Binding-site contacts:
Ligand atom CAA contacts residue MET197 of chain 1.C at 3.5 Å (hydrophobic).
Ligand atom CAK contacts residue ALA166 of chain 1.C at 3.8 Å (hydrophobic).
Ligand atom CAH contacts residue TYR63 of chain 1.C at 3.7 Å (hydrophobic).
Ligand atom CAA contacts residue TYR266 of chain 1.C at 3.5 Å (hydrophobic).
Ligand atom CBA contacts residue CYS279 of chain 1.C at 3.8 Å (hydrophobic).
Ligand atom CAR contacts residue PHE278 of chain 1.C at 3.9 Å (hydrophobic).
Ligand atom OAB contacts residue LEU201 of chain 1.C at 3.9 Å.
Ligand atom CAR contacts residue LEU173 of chain 1.C at 3.8 Å (hydrophobic).
Ligand atom CAG contacts residue PHE278 of chain 1.C at 3.4 Å (hydrophobic).
Ligand atom CAJ contacts residue VAL169 of chain 1.C at 3.7 Å (hydrophobic).
Ligand atom CAY contacts residue LEU201 of chain 1.C at 3.6 Å (hydrophobic).
Ligand atom CAL contacts residue LEU201 of chain 1.C at 3.9 Å (hydrophobic).
Ligand atom CAN contacts residue LEU66 of chain 1.C at 3.6 Å (hydrophobic).
Ligand atom CAW contacts residue TYR63 of chain 1.C at 3.8 Å (hydrophobic).
Ligand atom CAJ contacts residue TYR63 of chain 1.C at 3.7 Å (hydrophobic).
Ligand atom NBE contacts residue LEU173 of chain 1.C at 3.7 Å.
Ligand atom CAN contacts residue ASP70 of chain 1.C at 3.8 Å.
Ligand atom CAG contacts residue ILE48 of chain 1.C at 3.8 Å (hydrophobic).
Ligand atom OAB contacts residue GLN283 of chain 1.C at 3.1 Å (h-bond).
Ligand atom CAK contacts residue VAL169 of chain 1.C at 3.5 Å (hydrophobic).
Ligand atom CAD contacts residue VAL169 of chain 1.C at 3.9 Å (hydrophobic).
Ligand atom NAU contacts residue PHE44 of chain 1.C at 3.8 Å.
Ligand atom CAI contacts residue PHE44 of chain 1.C at 3.7 Å (hydrophobic).
Ligand atom CAS contacts residue LEU173 of chain 1.C at 3.9 Å (hydrophobic).
Ligand atom CAX contacts residue VAL169 of chain 1.C at 3.5 Å (hydrophobic).
Ligand atom NBE contacts residue LEU201 of chain 1.C at 3.6 Å.
Ligand atom CAI contacts residue PHE278 of chain 1.C at 3.8 Å (hydrophobic).
Ligand atom OAB contacts residue CYS279 of chain 1.C at 3.3 Å (h-bond).
Ligand atom CBF contacts residue VAL165 of chain 1.C at 3.9 Å (hydrophobic).
Ligand atom OAV contacts residue CYS279 of chain 1.C at 3.9 Å.
Ligand atom CAM contacts residue TYR63 of chain 1.C at 3.8 Å (hydrophobic).
Ligand atom OAV contacts residue MET197 of chain 1.C at 3.3 Å.
Ligand atom CAP contacts residue ASP70 of chain 1.C at 3.5 Å.
Ligand atom OAC contacts residue VAL165 of chain 1.C at 2.9 Å (h-bond).
Ligand atom CAF contacts residue VAL59 of chain 1.C at 3.8 Å (hydrophobic).
Ligand atom CAL contacts residue VAL169 of chain 1.C at 3.9 Å (hydrophobic).
Ligand atom CAF contacts residue LEU173 of chain 1.C at 3.8 Å (hydrophobic).
Ligand atom CAR contacts residue PHE44 of chain 1.C at 3.9 Å (hydrophobic).
Ligand atom CBC contacts residue LEU173 of chain 1.C at 3.7 Å (hydrophobic).
Ligand atom CAF contacts residue TYR63 of chain 1.C at 3.8 Å (hydrophobic).

The small molecule below binds the protein below.
Small molecule (SMILES): CO[C@H]1CN(c2ccc(C#C[C@@]3(O)CN4CCC3CC4)c(Cc3ccccc3)n2)C[C@H]1O

Sequence of chain 1.C:
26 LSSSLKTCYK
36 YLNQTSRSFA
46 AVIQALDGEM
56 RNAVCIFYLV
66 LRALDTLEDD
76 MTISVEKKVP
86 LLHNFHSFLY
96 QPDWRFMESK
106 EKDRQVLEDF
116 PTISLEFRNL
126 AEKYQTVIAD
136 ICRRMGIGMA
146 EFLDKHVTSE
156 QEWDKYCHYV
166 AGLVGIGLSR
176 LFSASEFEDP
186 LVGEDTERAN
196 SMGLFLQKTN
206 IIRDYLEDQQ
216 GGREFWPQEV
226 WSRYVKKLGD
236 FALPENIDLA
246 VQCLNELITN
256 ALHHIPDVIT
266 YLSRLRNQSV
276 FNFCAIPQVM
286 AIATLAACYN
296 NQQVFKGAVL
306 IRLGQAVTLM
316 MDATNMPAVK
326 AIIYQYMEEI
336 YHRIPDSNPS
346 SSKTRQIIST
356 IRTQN